The protein below binds the small molecule below.
Small molecule (SMILES): O=C1C[C@@H]2c3ccccc3C[N@]3[C@@H]2C[C@@H]2CNC[C@@]123

Sequence of chain 1.A:
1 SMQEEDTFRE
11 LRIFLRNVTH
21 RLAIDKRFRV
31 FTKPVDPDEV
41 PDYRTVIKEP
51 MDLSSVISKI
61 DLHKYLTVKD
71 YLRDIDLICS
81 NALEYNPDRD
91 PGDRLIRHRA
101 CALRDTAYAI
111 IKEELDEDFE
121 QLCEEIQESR

Binding-site contacts:
Ligand atom C contacts residue ASP116 of chain 1.A at 4.2 Å.
Ligand atom C contacts residue GLU113 of chain 1.A at 3.9 Å.
Ligand atom O contacts residue GLU114 of chain 1.A at 3.9 Å.
Ligand atom C1 contacts residue GLU113 of chain 1.A at 4.4 Å.
Ligand atom C1 contacts residue ASP116 of chain 1.A at 4.3 Å.
Ligand atom C12 contacts residue GLU114 of chain 1.A at 3.8 Å.
Ligand atom C13 contacts residue GLU114 of chain 1.A at 3.5 Å.
Ligand atom C14 contacts residue GLU114 of chain 1.A at 3.9 Å.
Ligand atom O contacts residue GLU113 of chain 1.A at 3.3 Å (salt-bridge).
Ligand atom C6 contacts residue ASP116 of chain 1.A at 4.1 Å.
Ligand atom C6 contacts residue EDO1 of chain 1.G at 3.7 Å.
Ligand atom C1 contacts residue GLU114 of chain 1.A at 3.4 Å.
Ligand atom C10 contacts residue GLU113 of chain 1.A at 3.5 Å.
Ligand atom C9 contacts residue GLU113 of chain 1.A at 3.9 Å.
Ligand atom C5 contacts residue ASP116 of chain 1.A at 3.8 Å.
Ligand atom C11 contacts residue GLU113 of chain 1.A at 3.5 Å.
Ligand atom C15 contacts residue GLU113 of chain 1.A at 4.1 Å.
Ligand atom C5 contacts residue EDO1 of chain 1.G at 3.1 Å.
Ligand atom C12 contacts residue GLU113 of chain 1.A at 4.0 Å.
Ligand atom C13 contacts residue GLU113 of chain 1.A at 4.5 Å.
Ligand atom C15 contacts residue GLU114 of chain 1.A at 4.2 Å.
Ligand atom O contacts residue LEU115 of chain 1.A at 3.3 Å (h-bond).
Ligand atom C contacts residue GLU114 of chain 1.A at 4.2 Å.
Ligand atom O contacts residue ASP116 of chain 1.A at 3.5 Å (salt-bridge).
Ligand atom C4 contacts residue EDO1 of chain 1.G at 3.1 Å.
Ligand atom C contacts residue LEU115 of chain 1.A at 4.3 Å (hydrophobic).
Ligand atom C2 contacts residue GLU114 of chain 1.A at 4.3 Å.